This small molecule binds to this protein.
Small molecule (SMILES): NCC(=O)O

Sequence of chain 1.A:
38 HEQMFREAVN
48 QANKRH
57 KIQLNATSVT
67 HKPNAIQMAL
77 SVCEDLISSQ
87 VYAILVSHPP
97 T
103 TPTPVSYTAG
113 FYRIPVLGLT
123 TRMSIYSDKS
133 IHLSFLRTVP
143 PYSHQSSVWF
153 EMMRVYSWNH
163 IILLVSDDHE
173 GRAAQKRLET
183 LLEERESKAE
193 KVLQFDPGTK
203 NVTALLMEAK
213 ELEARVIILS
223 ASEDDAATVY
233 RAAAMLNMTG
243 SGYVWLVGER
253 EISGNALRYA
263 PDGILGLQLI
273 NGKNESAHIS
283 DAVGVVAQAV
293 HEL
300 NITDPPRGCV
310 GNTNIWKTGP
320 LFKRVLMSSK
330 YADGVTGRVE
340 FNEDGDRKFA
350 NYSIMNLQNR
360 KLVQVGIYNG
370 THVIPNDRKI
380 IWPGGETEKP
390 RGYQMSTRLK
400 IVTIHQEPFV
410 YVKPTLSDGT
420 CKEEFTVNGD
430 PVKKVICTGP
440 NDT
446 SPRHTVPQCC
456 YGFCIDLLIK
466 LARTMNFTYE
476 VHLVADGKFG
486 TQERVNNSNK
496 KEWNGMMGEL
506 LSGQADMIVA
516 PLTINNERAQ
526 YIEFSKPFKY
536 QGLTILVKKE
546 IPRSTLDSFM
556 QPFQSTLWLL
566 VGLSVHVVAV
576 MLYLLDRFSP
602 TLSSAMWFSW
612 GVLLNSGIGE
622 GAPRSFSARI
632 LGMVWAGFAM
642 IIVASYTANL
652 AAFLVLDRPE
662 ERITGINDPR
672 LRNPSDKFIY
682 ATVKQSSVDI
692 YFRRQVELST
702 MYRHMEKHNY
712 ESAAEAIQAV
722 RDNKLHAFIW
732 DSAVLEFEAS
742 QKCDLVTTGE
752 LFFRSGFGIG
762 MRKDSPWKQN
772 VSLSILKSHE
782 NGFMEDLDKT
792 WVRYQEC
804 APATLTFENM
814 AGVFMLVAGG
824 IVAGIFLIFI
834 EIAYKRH

Binding-site contacts:
Ligand atom N contacts residue PRO516 of chain 1.A at 4.1 Å.
Ligand atom CA contacts residue TRP731 of chain 1.A at 4.1 Å (hydrophobic).
Ligand atom C contacts residue PRO516 of chain 1.A at 4.5 Å (hydrophobic).
Ligand atom N contacts residue TRP731 of chain 1.A at 4.3 Å.
Ligand atom O contacts residue LEU517 of chain 1.A at 3.5 Å.
Ligand atom CA contacts residue SER687 of chain 1.A at 4.3 Å.
Ligand atom OXT contacts residue SER687 of chain 1.A at 3.8 Å.
Ligand atom OXT contacts residue SER688 of chain 1.A at 2.8 Å (h-bond).
Ligand atom N contacts residue PHE484 of chain 1.A at 3.4 Å.
Ligand atom C contacts residue THR518 of chain 1.A at 3.1 Å.
Ligand atom CA contacts residue ASP732 of chain 1.A at 3.6 Å.
Ligand atom O contacts residue PRO516 of chain 1.A at 3.5 Å (h-bond).
Ligand atom OXT contacts residue ARG523 of chain 1.A at 2.3 Å (salt-bridge).
Ligand atom O contacts residue THR518 of chain 1.A at 2.6 Å (h-bond).
Ligand atom N contacts residue PHE758 of chain 1.A at 4.4 Å.
Ligand atom N contacts residue ASP732 of chain 1.A at 2.3 Å (salt-bridge).
Ligand atom CA contacts residue SER688 of chain 1.A at 3.5 Å.
Ligand atom CA contacts residue PHE484 of chain 1.A at 3.5 Å (hydrophobic).
Ligand atom O contacts residue SER688 of chain 1.A at 4.3 Å.
Ligand atom N contacts residue THR518 of chain 1.A at 2.9 Å (h-bond).
Ligand atom OXT contacts residue THR518 of chain 1.A at 3.8 Å.
Ligand atom C contacts residue SER688 of chain 1.A at 3.4 Å.
Ligand atom O contacts residue ARG523 of chain 1.A at 3.9 Å.
Ligand atom O contacts residue PHE484 of chain 1.A at 3.1 Å.
Ligand atom C contacts residue PHE484 of chain 1.A at 3.1 Å (hydrophobic).
Ligand atom OXT contacts residue PHE484 of chain 1.A at 3.6 Å.
Ligand atom CA contacts residue THR518 of chain 1.A at 3.2 Å.
Ligand atom C contacts residue ARG523 of chain 1.A at 3.5 Å.